Sequence of chain 1.A:
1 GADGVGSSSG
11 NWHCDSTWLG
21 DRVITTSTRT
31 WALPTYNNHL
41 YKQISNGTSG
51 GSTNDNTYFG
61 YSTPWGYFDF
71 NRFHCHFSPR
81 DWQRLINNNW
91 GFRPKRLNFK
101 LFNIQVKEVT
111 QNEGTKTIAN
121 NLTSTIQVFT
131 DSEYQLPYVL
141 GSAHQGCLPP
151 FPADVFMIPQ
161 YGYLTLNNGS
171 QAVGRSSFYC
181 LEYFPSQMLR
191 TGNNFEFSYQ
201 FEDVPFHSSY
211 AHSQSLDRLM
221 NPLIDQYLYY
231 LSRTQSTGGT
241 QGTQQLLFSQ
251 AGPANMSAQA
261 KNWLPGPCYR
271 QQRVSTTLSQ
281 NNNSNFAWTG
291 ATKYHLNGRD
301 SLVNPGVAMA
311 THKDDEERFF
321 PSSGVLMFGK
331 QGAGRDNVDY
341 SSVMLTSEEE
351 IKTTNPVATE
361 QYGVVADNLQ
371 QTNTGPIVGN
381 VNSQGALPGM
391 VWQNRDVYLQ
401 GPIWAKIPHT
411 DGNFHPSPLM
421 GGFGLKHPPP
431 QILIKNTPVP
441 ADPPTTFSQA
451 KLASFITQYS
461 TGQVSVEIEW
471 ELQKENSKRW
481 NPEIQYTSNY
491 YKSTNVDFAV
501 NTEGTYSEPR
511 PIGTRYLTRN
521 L

The protein below binds the small molecule below.
Small molecule (SMILES): Nc1ncnc2c1ncn2[C@H]1C[C@H](O)[C@@H](COP(=O)(O)O)O1

Binding-site contacts:
Ligand atom N3 contacts residue PRO205 of chain 1.A at 4.4 Å.
Ligand atom N6 contacts residue ASN394 of chain 1.A at 4.3 Å.
Ligand atom N6 contacts residue PRO416 of chain 1.A at 2.8 Å (h-bond).
Ligand atom N7 contacts residue PRO416 of chain 1.A at 3.7 Å.
Ligand atom P contacts residue DC1 of chain 1.IB at 1.6 Å.
Ligand atom OP2 contacts residue DC1 of chain 1.IB at 2.5 Å (h-bond).
Ligand atom C8 contacts residue HIS415 of chain 1.A at 3.3 Å.
Ligand atom C8 contacts residue PRO416 of chain 1.A at 4.5 Å (hydrophobic).
Ligand atom N6 contacts residue PRO205 of chain 1.A at 4.2 Å.
Ligand atom N7 contacts residue HIS415 of chain 1.A at 3.0 Å (h-bond).
Ligand atom OP1 contacts residue DC1 of chain 1.IB at 2.5 Å (h-bond).
Ligand atom C6 contacts residue PRO416 of chain 1.A at 2.9 Å (hydrophobic).
Ligand atom C4 contacts residue PRO416 of chain 1.A at 4.0 Å (hydrophobic).
Ligand atom N3 contacts residue PRO416 of chain 1.A at 4.1 Å.
Ligand atom N6 contacts residue SER417 of chain 1.A at 3.5 Å.
Ligand atom C5 contacts residue PRO416 of chain 1.A at 3.2 Å (hydrophobic).
Ligand atom C5 contacts residue PRO205 of chain 1.A at 4.2 Å (hydrophobic).
Ligand atom O4' contacts residue DC1 of chain 1.IB at 4.2 Å.
Ligand atom C6 contacts residue PRO205 of chain 1.A at 3.9 Å (hydrophobic).
Ligand atom C5 contacts residue HIS415 of chain 1.A at 4.3 Å.
Ligand atom C2 contacts residue GLY424 of chain 1.A at 4.1 Å.
Ligand atom O5' contacts residue DC1 of chain 1.IB at 2.5 Å (h-bond).
Ligand atom N1 contacts residue PRO205 of chain 1.A at 4.0 Å.
Ligand atom N1 contacts residue GLY424 of chain 1.A at 3.9 Å.
Ligand atom C2 contacts residue PRO416 of chain 1.A at 4.2 Å (hydrophobic).
Ligand atom C2' contacts residue PRO416 of chain 1.A at 4.5 Å (hydrophobic).
Ligand atom C2 contacts residue PRO205 of chain 1.A at 4.0 Å (hydrophobic).
Ligand atom C5' contacts residue DC1 of chain 1.IB at 3.8 Å.
Ligand atom N9 contacts residue PRO416 of chain 1.A at 4.3 Å.
Ligand atom N1 contacts residue PRO416 of chain 1.A at 3.4 Å (h-bond).
Ligand atom OP2 contacts residue ASP411 of chain 1.G at 4.2 Å.

Sequence of chain 1.G:
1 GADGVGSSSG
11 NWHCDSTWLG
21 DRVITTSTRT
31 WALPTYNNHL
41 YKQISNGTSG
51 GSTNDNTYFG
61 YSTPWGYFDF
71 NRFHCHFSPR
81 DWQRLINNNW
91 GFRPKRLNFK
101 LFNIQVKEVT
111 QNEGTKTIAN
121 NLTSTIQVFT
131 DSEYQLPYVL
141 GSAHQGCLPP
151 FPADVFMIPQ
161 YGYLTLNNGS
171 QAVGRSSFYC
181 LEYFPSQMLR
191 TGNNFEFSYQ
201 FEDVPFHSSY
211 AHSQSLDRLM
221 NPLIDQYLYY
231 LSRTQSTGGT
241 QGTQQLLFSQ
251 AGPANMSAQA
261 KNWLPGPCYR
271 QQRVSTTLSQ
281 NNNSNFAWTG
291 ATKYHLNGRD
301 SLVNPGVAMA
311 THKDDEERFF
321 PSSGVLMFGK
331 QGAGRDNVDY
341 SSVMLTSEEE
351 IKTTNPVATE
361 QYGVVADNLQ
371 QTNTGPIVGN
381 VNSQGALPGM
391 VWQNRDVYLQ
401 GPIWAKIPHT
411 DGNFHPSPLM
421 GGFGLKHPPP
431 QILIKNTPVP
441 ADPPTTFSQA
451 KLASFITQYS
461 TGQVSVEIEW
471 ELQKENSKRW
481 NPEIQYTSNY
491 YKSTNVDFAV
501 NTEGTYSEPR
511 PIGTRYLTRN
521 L